A small-molecule ligand and the protein it binds are described below.
Small molecule (SMILES): Nc1nc(=O)c2ncn([C@@H]3O[C@H](CO[P](=O)(O)O[C@H]4[C@@H](O)[C@H](n5cnc6c(N)ncnc65)O[C@@H]4CO[P](=O)(O)O[C@H]4[C@@H](O)[C@H](n5cnc6c(=O)nc(N)[nH]c65)O[C@@H]4CO[P](=O)(O)O[C@H]4[C@@H](O)[C@H](n5cnc6c(=O)nc(N)[nH]c65)O[C@@H]4COP(=O)=O)[C@@H](O)[C@H]3O)c2[nH]1

Binding-site contacts:
Ligand atom C5' contacts residue GLY124 of chain 1.I at 3.7 Å.
Ligand atom C3' contacts residue ILE16 of chain 1.I at 4.4 Å (hydrophobic).
Ligand atom O4' contacts residue VAL121 of chain 1.I at 4.3 Å.
Ligand atom OP1 contacts residue MET123 of chain 1.I at 3.8 Å.
Ligand atom C5' contacts residue ALA122 of chain 1.I at 3.9 Å (hydrophobic).
Ligand atom C4' contacts residue GLY124 of chain 1.I at 4.3 Å.
Ligand atom O2' contacts residue ILE16 of chain 1.I at 4.2 Å.
Ligand atom C2' contacts residue GLY124 of chain 1.I at 4.3 Å.
Ligand atom OP1 contacts residue ASN18 of chain 1.I at 3.4 Å (h-bond).
Ligand atom O4' contacts residue ILE16 of chain 1.I at 4.0 Å.
Ligand atom N7 contacts residue ASN18 of chain 1.I at 4.5 Å.
Ligand atom P contacts residue ASN18 of chain 1.I at 3.5 Å.
Ligand atom C4 contacts residue ASN18 of chain 1.I at 4.0 Å.
Ligand atom C4' contacts residue ILE16 of chain 1.I at 3.4 Å (hydrophobic).
Ligand atom C4' contacts residue ASN18 of chain 1.I at 4.0 Å.
Ligand atom O5' contacts residue ASN18 of chain 1.I at 2.7 Å (h-bond).
Ligand atom C8 contacts residue ASN18 of chain 1.I at 3.9 Å.
Ligand atom C5' contacts residue ASN18 of chain 1.I at 3.3 Å.
Ligand atom N9 contacts residue ASN18 of chain 1.I at 3.5 Å (h-bond).
Ligand atom C4' contacts residue VAL121 of chain 1.I at 4.3 Å (hydrophobic).
Ligand atom O3' contacts residue MET123 of chain 1.I at 4.1 Å.
Ligand atom O3' contacts residue GLY124 of chain 1.I at 3.3 Å.
Ligand atom C3' contacts residue GLY124 of chain 1.I at 4.2 Å.
Ligand atom C5' contacts residue ILE16 of chain 1.I at 3.9 Å (hydrophobic).
Ligand atom C4' contacts residue ILE17 of chain 1.I at 4.3 Å (hydrophobic).
Ligand atom O2' contacts residue ILE17 of chain 1.I at 4.3 Å.
Ligand atom O2' contacts residue GLY124 of chain 1.I at 3.3 Å.
Ligand atom OP1 contacts residue GLY124 of chain 1.I at 4.4 Å.
Ligand atom O3' contacts residue ILE16 of chain 1.I at 4.3 Å.
Ligand atom O4' contacts residue ASN18 of chain 1.I at 3.1 Å (h-bond).
Ligand atom O4' contacts residue ILE17 of chain 1.I at 4.0 Å.
Ligand atom O5' contacts residue GLY124 of chain 1.I at 4.3 Å.
Ligand atom C4' contacts residue ALA122 of chain 1.I at 4.4 Å (hydrophobic).
Ligand atom O2' contacts residue VAL121 of chain 1.I at 4.1 Å.
Ligand atom C1' contacts residue ASN18 of chain 1.I at 3.5 Å.
Ligand atom P contacts residue GLY124 of chain 1.I at 4.3 Å.

Sequence of chain 1.I:
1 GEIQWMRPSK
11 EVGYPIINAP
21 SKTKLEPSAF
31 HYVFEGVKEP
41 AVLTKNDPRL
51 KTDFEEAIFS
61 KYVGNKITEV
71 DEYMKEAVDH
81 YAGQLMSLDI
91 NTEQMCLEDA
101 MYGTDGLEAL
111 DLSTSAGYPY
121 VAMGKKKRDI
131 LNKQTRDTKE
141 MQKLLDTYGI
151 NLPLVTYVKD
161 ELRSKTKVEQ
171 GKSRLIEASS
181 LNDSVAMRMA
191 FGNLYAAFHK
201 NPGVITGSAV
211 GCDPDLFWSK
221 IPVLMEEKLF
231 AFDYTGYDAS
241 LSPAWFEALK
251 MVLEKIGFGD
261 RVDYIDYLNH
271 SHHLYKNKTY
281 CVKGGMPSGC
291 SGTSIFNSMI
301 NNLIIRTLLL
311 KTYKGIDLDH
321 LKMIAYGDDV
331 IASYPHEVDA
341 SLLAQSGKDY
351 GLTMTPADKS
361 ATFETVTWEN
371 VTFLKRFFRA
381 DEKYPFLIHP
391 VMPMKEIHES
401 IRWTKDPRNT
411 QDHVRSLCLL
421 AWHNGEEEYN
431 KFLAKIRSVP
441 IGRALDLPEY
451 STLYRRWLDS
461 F